Binding-site contacts:
Ligand atom OAB contacts residue ARG834 of chain 1.D at 3.3 Å (salt-bridge).
Ligand atom SE contacts residue ILE851 of chain 1.D at 3.9 Å.
Ligand atom CAA contacts residue GLY566 of chain 1.C at 3.2 Å.
Ligand atom CZ contacts residue ARG563 of chain 1.C at 3.9 Å.
Ligand atom CAH contacts residue PRO477 of chain 1.C at 3.8 Å (hydrophobic).
Ligand atom CZ contacts residue ARG562 of chain 1.C at 3.7 Å.
Ligand atom CE1 contacts residue PRO477 of chain 1.C at 3.4 Å (hydrophobic).
Ligand atom CAT contacts residue LEU847 of chain 1.D at 3.7 Å (hydrophobic).
Ligand atom OAB contacts residue ILE851 of chain 1.D at 3.3 Å.
Ligand atom C contacts residue GLY566 of chain 1.C at 3.9 Å.
Ligand atom N contacts residue LEU847 of chain 1.D at 3.3 Å (h-bond).
Ligand atom CZ contacts residue GLY566 of chain 1.C at 3.7 Å.
Ligand atom CD2 contacts residue GLU567 of chain 1.C at 3.8 Å.
Ligand atom CA contacts residue VAL568 of chain 1.C at 3.6 Å (hydrophobic).
Ligand atom CE2 contacts residue GLY566 of chain 1.C at 3.5 Å.
Ligand atom CD2 contacts residue VAL568 of chain 1.C at 3.5 Å (hydrophobic).
Ligand atom CAO contacts residue GLU848 of chain 1.D at 3.8 Å.
Ligand atom CAN contacts residue PHE850 of chain 1.D at 3.6 Å (hydrophobic).
Ligand atom O contacts residue PHE850 of chain 1.D at 3.8 Å.
Ligand atom CB contacts residue VAL568 of chain 1.C at 3.8 Å (hydrophobic).
Ligand atom CAO contacts residue LEU847 of chain 1.D at 3.1 Å (hydrophobic).
Ligand atom CAI contacts residue GLU848 of chain 1.D at 3.5 Å.
Ligand atom CD2 contacts residue GLY566 of chain 1.C at 3.5 Å.
Ligand atom CAG contacts residue PRO477 of chain 1.C at 3.9 Å (hydrophobic).
Ligand atom CAI contacts residue LEU847 of chain 1.D at 3.7 Å (hydrophobic).
Ligand atom O contacts residue ILE851 of chain 1.D at 3.2 Å.
Ligand atom N contacts residue VAL568 of chain 1.C at 3.7 Å.
Ligand atom CB contacts residue LEU847 of chain 1.D at 3.7 Å (hydrophobic).
Ligand atom SE contacts residue ARG834 of chain 1.D at 3.5 Å.
Ligand atom CE2 contacts residue ARG563 of chain 1.C at 3.3 Å.
Ligand atom CAA contacts residue ARG834 of chain 1.D at 3.3 Å.
Ligand atom CE1 contacts residue ARG562 of chain 1.C at 3.7 Å.
Ligand atom O contacts residue LEU847 of chain 1.D at 3.9 Å.
Ligand atom CA contacts residue GLY566 of chain 1.C at 3.7 Å.
Ligand atom NAQ contacts residue GLY566 of chain 1.C at 3.1 Å (h-bond).
Ligand atom CE2 contacts residue GLU567 of chain 1.C at 3.8 Å.
Ligand atom CAJ contacts residue GLU848 of chain 1.D at 3.5 Å.
Ligand atom CAY contacts residue LEU847 of chain 1.D at 3.5 Å (hydrophobic).
Ligand atom CAJ contacts residue PRO835 of chain 1.D at 3.6 Å (hydrophobic).
Ligand atom CAH contacts residue VAL475 of chain 1.C at 3.9 Å (hydrophobic).

A small-molecule ligand and the protein it binds are described below.
Small molecule (SMILES): Cc1ccccc1NC(=O)[C@@H](Cc1ccccc1)NC(=O)c1ccc[se]1

Sequence of chain 1.D:
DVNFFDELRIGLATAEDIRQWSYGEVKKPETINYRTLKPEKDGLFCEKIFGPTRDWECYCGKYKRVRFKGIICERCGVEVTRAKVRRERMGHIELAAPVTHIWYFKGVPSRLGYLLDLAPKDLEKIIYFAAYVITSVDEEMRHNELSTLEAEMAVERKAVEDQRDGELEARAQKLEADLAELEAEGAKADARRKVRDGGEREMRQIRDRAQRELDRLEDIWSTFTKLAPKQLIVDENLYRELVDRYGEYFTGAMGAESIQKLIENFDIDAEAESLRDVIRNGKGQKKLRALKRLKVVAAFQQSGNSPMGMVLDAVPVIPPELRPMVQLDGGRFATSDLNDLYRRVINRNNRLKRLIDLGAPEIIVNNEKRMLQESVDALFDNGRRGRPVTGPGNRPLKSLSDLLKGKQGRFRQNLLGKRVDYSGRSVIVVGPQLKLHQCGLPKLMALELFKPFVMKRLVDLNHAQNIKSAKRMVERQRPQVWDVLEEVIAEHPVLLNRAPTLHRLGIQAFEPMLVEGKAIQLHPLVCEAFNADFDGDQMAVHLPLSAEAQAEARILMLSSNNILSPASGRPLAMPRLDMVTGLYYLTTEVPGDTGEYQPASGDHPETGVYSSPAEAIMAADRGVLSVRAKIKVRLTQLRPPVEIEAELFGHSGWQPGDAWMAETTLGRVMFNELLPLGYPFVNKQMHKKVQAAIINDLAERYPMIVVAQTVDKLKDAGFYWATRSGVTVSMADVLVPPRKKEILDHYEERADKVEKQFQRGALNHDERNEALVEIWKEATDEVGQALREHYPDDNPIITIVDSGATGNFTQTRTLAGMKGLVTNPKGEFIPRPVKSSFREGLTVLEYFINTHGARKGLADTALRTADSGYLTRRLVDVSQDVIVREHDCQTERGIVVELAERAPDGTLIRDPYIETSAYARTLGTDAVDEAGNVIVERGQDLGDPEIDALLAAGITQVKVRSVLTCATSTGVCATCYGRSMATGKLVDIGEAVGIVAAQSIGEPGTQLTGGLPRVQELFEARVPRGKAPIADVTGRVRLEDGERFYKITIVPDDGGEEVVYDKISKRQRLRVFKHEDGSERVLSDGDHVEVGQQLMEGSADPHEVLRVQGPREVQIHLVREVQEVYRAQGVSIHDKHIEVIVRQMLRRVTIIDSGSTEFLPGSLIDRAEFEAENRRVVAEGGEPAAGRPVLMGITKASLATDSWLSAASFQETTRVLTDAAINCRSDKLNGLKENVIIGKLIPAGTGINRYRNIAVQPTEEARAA

Sequence of chain 1.C:
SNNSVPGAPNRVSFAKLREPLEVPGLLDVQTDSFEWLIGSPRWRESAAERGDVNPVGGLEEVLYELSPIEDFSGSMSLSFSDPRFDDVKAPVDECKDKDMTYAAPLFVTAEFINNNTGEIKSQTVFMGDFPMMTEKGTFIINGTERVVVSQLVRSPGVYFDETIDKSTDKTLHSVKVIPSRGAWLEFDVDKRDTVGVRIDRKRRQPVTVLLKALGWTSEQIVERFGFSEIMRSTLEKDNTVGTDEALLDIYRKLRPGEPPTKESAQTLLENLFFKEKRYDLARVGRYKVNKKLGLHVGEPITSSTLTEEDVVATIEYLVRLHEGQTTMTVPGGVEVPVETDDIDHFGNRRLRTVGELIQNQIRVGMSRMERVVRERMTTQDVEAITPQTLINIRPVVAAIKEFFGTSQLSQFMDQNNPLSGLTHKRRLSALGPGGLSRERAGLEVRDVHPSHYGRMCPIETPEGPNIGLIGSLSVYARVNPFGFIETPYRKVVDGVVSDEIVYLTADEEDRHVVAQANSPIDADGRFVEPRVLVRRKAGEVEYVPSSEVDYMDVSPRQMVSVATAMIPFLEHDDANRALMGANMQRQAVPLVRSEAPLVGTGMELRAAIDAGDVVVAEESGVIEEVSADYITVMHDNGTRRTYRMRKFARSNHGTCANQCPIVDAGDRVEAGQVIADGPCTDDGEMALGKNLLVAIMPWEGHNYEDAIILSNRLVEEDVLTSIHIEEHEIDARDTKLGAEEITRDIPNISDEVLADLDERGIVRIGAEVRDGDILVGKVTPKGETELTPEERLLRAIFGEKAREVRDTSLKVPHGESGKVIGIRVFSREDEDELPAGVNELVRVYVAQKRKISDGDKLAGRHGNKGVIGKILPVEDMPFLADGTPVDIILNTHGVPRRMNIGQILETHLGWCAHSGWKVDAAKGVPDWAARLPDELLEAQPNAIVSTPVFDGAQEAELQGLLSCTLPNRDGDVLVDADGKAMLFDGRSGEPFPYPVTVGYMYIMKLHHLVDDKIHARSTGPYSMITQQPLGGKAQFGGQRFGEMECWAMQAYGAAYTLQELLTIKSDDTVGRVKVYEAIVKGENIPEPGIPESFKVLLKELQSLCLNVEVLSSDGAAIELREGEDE